Sequence of chain 31.W:
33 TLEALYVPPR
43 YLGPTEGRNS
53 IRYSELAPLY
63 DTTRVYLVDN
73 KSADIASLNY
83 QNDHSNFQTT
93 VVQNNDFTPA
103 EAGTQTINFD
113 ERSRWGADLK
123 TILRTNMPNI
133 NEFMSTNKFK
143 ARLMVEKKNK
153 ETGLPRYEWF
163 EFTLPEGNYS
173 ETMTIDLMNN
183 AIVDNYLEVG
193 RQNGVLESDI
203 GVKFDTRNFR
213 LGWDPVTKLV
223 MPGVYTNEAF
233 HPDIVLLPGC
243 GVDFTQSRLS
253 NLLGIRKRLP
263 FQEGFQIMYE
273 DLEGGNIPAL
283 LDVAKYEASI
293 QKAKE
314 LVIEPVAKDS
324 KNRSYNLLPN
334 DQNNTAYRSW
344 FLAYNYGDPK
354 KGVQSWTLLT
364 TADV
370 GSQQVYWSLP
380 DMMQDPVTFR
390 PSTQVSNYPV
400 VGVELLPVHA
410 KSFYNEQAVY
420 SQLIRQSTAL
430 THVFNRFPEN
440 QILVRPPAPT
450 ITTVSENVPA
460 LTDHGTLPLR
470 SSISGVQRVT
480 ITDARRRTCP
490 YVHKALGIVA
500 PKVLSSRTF

A small-molecule ligand and the protein it binds are described below.
Small molecule (SMILES): CC(C)[C@H](NC(=O)[C@@H]1CCCN1C(=O)[C@H](CC(N)=O)NC(=O)[C@@H](N)Cc1ccccc1)C(=O)N[C@@H](Cc1ccc(O)cc1)C(=O)N1CCC[C@H]1C(=O)N[C@H](C=O)Cc1ccc(O)cc1

Sequence of chain 48.W:
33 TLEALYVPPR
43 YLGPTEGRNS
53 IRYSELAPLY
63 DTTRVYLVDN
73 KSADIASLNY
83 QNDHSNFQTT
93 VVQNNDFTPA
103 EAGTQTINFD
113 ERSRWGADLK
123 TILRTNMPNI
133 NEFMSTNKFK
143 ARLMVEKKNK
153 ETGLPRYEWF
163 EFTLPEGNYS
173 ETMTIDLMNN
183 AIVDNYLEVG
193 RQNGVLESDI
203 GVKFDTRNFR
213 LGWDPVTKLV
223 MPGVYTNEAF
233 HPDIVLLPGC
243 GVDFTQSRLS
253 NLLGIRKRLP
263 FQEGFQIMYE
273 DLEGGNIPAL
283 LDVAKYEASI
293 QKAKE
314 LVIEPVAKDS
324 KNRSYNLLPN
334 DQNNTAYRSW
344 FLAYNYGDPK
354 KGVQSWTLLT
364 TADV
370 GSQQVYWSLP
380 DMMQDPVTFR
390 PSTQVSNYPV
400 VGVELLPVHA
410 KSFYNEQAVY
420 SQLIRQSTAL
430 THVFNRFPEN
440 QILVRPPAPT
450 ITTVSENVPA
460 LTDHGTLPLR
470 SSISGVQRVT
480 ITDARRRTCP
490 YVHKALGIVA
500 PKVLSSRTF

Binding-site contacts:
Ligand atom CE1 contacts residue ARG193 of chain 48.W at 3.1 Å.
Ligand atom OD1 contacts residue GLU199 of chain 48.W at 3.4 Å (salt-bridge).
Ligand atom OH contacts residue LEU283 of chain 31.W at 3.8 Å.
Ligand atom CB contacts residue GLU289 of chain 31.W at 3.8 Å.
Ligand atom CZ contacts residue ARG193 of chain 48.W at 3.1 Å.
Ligand atom CD1 contacts residue ARG193 of chain 48.W at 3.7 Å.
Ligand atom ND2 contacts residue TYR188 of chain 48.W at 3.5 Å (h-bond).
Ligand atom O contacts residue ARG435 of chain 48.W at 3.5 Å (salt-bridge).
Ligand atom ND2 contacts residue GLU199 of chain 48.W at 2.9 Å (salt-bridge).
Ligand atom CE1 contacts residue MET223 of chain 31.W at 3.3 Å (hydrophobic).
Ligand atom OH contacts residue THR430 of chain 48.W at 3.4 Å.
Ligand atom CD1 contacts residue HIS431 of chain 48.W at 3.3 Å.
Ligand atom CB contacts residue ARG435 of chain 48.W at 3.7 Å.
Ligand atom OH contacts residue HIS431 of chain 48.W at 2.9 Å (h-bond).
Ligand atom CG1 contacts residue ARG435 of chain 48.W at 3.8 Å.
Ligand atom CG contacts residue HIS431 of chain 48.W at 3.8 Å.
Ligand atom CA contacts residue ARG193 of chain 48.W at 3.8 Å.
Ligand atom CZ contacts residue THR219 of chain 31.W at 3.2 Å.
Ligand atom CE1 contacts residue VAL432 of chain 48.W at 3.8 Å (hydrophobic).
Ligand atom CE1 contacts residue HIS431 of chain 48.W at 3.0 Å.
Ligand atom CE2 contacts residue ARG193 of chain 48.W at 3.8 Å.
Ligand atom CD2 contacts residue MET223 of chain 31.W at 3.7 Å (hydrophobic).
Ligand atom N contacts residue ARG193 of chain 48.W at 3.8 Å.
Ligand atom CE2 contacts residue MET223 of chain 31.W at 3.5 Å (hydrophobic).
Ligand atom CE1 contacts residue THR219 of chain 31.W at 3.9 Å.
Ligand atom CZ contacts residue MET223 of chain 31.W at 2.9 Å (hydrophobic).
Ligand atom CB contacts residue LEU189 of chain 48.W at 3.8 Å (hydrophobic).
Ligand atom CD contacts residue HIS431 of chain 48.W at 3.8 Å.
Ligand atom CG1 contacts residue PHE436 of chain 48.W at 3.4 Å (hydrophobic).
Ligand atom CG contacts residue TYR288 of chain 31.W at 3.4 Å (hydrophobic).
Ligand atom O contacts residue ARG193 of chain 48.W at 2.8 Å (salt-bridge).
Ligand atom CZ contacts residue HIS431 of chain 48.W at 3.4 Å.
Ligand atom CG contacts residue GLU199 of chain 48.W at 3.6 Å.
Ligand atom C contacts residue ARG193 of chain 48.W at 3.3 Å.
Ligand atom CE1 contacts residue GLU289 of chain 31.W at 3.6 Å.
Ligand atom CG contacts residue GLU289 of chain 31.W at 3.6 Å.
Ligand atom CD1 contacts residue GLU289 of chain 31.W at 3.0 Å.
Ligand atom CG2 contacts residue TYR188 of chain 48.W at 3.9 Å (hydrophobic).
Ligand atom CG2 contacts residue LEU189 of chain 48.W at 2.8 Å (hydrophobic).
Ligand atom OH contacts residue MET223 of chain 31.W at 2.2 Å (h-bond).